Binding-site contacts:
Ligand atom C8 contacts residue HIS1065 of chain 1.B at 3.4 Å.
Ligand atom O5 contacts residue ASN1116 of chain 1.B at 2.3 Å (h-bond).
Ligand atom C5 contacts residue ASN1116 of chain 1.B at 3.7 Å.
Ligand atom C7 contacts residue ASN1116 of chain 1.B at 3.0 Å.
Ligand atom C1 contacts residue ASN1116 of chain 1.B at 1.4 Å.
Ligand atom C7 contacts residue HIS1065 of chain 1.B at 4.1 Å.
Ligand atom O7 contacts residue ASN1116 of chain 1.B at 3.2 Å (h-bond).
Ligand atom C3 contacts residue ASN1116 of chain 1.B at 3.8 Å.
Ligand atom C8 contacts residue ASN1117 of chain 1.B at 3.9 Å.
Ligand atom C2 contacts residue ASN1116 of chain 1.B at 2.5 Å.
Ligand atom N2 contacts residue HIS1065 of chain 1.B at 3.8 Å.
Ligand atom N2 contacts residue ASN1116 of chain 1.B at 3.0 Å (h-bond).
Ligand atom C4 contacts residue ASN1116 of chain 1.B at 4.2 Å.
Ligand atom C8 contacts residue ASN1116 of chain 1.B at 3.6 Å.

A small-molecule ligand and the protein it binds are described below.
Small molecule (SMILES): CC(=O)N[C@@H]1[C@@H](O)[C@H](O)[C@@H](CO)O[C@H]1O

Sequence of chain 1.B:
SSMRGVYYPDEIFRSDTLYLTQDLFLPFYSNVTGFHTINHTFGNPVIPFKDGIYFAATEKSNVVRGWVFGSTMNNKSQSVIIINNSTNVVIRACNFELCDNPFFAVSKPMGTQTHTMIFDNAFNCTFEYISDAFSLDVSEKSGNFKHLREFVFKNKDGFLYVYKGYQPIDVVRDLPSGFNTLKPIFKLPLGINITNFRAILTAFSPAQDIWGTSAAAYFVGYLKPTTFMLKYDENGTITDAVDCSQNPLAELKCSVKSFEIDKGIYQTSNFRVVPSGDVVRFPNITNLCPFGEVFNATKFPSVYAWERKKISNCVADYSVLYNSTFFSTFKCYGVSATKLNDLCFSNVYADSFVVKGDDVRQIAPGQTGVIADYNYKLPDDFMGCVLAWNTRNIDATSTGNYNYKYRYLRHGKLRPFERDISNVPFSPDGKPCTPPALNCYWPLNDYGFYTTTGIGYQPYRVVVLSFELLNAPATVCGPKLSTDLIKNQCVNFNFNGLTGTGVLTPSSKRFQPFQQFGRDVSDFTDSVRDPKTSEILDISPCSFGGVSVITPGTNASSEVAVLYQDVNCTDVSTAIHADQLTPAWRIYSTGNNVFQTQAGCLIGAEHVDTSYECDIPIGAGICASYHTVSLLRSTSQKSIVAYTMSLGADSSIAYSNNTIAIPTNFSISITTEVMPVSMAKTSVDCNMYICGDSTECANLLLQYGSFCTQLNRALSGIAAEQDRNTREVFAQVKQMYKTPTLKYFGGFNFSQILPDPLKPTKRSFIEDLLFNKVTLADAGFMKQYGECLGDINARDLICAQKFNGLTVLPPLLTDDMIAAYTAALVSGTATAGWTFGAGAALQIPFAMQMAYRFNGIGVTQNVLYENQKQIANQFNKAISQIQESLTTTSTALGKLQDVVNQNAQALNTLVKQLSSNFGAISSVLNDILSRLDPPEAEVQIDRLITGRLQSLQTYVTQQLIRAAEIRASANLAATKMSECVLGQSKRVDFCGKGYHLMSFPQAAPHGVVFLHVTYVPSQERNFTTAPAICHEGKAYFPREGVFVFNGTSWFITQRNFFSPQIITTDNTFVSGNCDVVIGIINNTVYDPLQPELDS